The small molecule below binds the protein below.
Small molecule (SMILES): NC(=O)C(=O)O

Sequence of chain 3.A:
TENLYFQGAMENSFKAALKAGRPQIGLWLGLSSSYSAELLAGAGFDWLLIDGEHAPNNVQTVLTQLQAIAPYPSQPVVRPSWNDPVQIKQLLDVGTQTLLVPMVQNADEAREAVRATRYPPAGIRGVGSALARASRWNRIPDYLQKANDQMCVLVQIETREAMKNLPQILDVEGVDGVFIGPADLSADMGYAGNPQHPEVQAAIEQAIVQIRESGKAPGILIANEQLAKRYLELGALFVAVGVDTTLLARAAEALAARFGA

Sequence of chain 1.A:
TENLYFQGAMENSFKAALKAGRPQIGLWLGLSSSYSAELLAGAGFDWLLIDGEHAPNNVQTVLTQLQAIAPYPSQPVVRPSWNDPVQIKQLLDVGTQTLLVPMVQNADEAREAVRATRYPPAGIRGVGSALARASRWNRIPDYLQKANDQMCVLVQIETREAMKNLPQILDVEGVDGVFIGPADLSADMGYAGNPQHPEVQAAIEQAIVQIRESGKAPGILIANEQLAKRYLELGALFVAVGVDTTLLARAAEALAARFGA

Binding-site contacts:
Ligand atom C2 contacts residue ASP200 of chain 1.A at 4.0 Å.
Ligand atom N1 contacts residue GLY197 of chain 1.A at 4.2 Å.
Ligand atom O3 contacts residue MG1 of chain 1.C at 4.2 Å.
Ligand atom N1 contacts residue TRP44 of chain 1.A at 4.3 Å.
Ligand atom O1 contacts residue GLN172 of chain 1.A at 3.0 Å (h-bond).
Ligand atom C2 contacts residue PRO198 of chain 1.A at 3.9 Å (hydrophobic).
Ligand atom C1 contacts residue ARG95 of chain 1.A at 4.0 Å.
Ligand atom O2 contacts residue VAL143 of chain 3.A at 4.3 Å.
Ligand atom O2 contacts residue GLY197 of chain 1.A at 3.4 Å.
Ligand atom N1 contacts residue LEU237 of chain 1.A at 3.6 Å.
Ligand atom C1 contacts residue GLY197 of chain 1.A at 3.7 Å.
Ligand atom C1 contacts residue MG1 of chain 1.C at 2.9 Å.
Ligand atom C2 contacts residue GLY197 of chain 1.A at 3.3 Å.
Ligand atom O1 contacts residue PHE195 of chain 1.A at 4.2 Å.
Ligand atom O3 contacts residue GLY197 of chain 1.A at 3.5 Å.
Ligand atom O3 contacts residue ALA199 of chain 1.A at 3.1 Å (h-bond).
Ligand atom O3 contacts residue PRO198 of chain 1.A at 3.3 Å.
Ligand atom C2 contacts residue MG1 of chain 1.C at 3.0 Å.
Ligand atom N1 contacts residue PHE195 of chain 1.A at 3.7 Å.
Ligand atom O2 contacts residue ALA199 of chain 1.A at 3.8 Å.
Ligand atom O3 contacts residue ASP200 of chain 1.A at 4.2 Å.
Ligand atom O1 contacts residue MG1 of chain 1.C at 2.2 Å.
Ligand atom O1 contacts residue ARG95 of chain 1.A at 3.0 Å (salt-bridge).
Ligand atom C2 contacts residue ALA199 of chain 1.A at 3.9 Å (hydrophobic).
Ligand atom O1 contacts residue GLU174 of chain 1.A at 3.5 Å (salt-bridge).
Ligand atom O2 contacts residue PRO198 of chain 1.A at 4.1 Å.
Ligand atom O1 contacts residue ASP200 of chain 1.A at 4.3 Å.
Ligand atom N1 contacts residue ARG95 of chain 1.A at 4.3 Å.
Ligand atom O2 contacts residue GLU174 of chain 1.A at 3.6 Å (salt-bridge).
Ligand atom C2 contacts residue GLU174 of chain 1.A at 4.3 Å.
Ligand atom C1 contacts residue GLN172 of chain 1.A at 4.0 Å.
Ligand atom O2 contacts residue ASP200 of chain 1.A at 3.1 Å (salt-bridge).
Ligand atom O1 contacts residue GLY197 of chain 1.A at 4.1 Å.
Ligand atom C1 contacts residue GLU174 of chain 1.A at 4.3 Å.
Ligand atom N1 contacts residue MG1 of chain 1.C at 4.2 Å.
Ligand atom C1 contacts residue PHE195 of chain 1.A at 4.1 Å (hydrophobic).
Ligand atom O2 contacts residue MG1 of chain 1.C at 2.3 Å.